Sequence of chain 1.D:
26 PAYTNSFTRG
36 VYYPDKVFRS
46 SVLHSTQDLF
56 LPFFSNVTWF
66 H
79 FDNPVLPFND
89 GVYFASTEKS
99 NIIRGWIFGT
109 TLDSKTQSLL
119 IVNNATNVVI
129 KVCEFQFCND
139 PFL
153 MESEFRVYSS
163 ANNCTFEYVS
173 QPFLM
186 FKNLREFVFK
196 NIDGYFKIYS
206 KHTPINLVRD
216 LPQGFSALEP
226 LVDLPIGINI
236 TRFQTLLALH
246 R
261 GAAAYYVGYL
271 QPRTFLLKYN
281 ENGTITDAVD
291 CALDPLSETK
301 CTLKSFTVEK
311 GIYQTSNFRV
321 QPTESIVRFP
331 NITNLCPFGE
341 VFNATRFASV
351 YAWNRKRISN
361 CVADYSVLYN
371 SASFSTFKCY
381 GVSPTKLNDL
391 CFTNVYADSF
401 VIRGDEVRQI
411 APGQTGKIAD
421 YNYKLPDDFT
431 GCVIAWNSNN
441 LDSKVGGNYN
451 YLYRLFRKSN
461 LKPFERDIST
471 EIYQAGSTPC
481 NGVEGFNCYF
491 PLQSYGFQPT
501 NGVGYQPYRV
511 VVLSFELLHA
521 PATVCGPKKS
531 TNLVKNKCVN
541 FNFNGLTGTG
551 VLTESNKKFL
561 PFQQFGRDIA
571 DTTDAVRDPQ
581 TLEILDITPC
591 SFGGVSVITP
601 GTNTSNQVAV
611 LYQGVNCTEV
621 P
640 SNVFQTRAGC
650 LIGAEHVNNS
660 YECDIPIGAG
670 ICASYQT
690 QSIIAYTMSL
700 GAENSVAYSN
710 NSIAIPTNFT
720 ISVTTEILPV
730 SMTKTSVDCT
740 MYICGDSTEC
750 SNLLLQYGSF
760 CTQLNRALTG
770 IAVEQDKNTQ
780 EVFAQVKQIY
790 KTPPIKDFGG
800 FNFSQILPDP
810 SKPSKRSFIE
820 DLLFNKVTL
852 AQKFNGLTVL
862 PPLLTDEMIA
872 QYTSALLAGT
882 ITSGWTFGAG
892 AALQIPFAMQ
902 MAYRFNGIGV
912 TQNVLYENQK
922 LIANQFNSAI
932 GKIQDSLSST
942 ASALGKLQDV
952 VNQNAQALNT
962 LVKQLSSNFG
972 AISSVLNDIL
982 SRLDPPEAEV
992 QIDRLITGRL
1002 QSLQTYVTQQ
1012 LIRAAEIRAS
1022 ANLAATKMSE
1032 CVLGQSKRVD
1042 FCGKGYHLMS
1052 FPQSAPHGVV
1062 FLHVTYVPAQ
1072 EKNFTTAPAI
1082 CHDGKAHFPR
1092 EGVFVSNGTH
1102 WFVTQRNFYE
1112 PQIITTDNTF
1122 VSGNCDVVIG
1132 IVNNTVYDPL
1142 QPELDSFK

Binding-site contacts:
Ligand atom O5 contacts residue ASN61 of chain 1.D at 2.3 Å (h-bond).
Ligand atom N2 contacts residue ASN61 of chain 1.D at 2.4 Å (h-bond).
Ligand atom C2 contacts residue ASN61 of chain 1.D at 2.5 Å.
Ligand atom C8 contacts residue ASN61 of chain 1.D at 3.4 Å.
Ligand atom C3 contacts residue ASN61 of chain 1.D at 3.9 Å.
Ligand atom C4 contacts residue ASN61 of chain 1.D at 4.2 Å.
Ligand atom C1 contacts residue TYR28 of chain 1.D at 4.1 Å (hydrophobic).
Ligand atom C7 contacts residue ASN61 of chain 1.D at 3.1 Å.
Ligand atom C5 contacts residue ASN61 of chain 1.D at 3.6 Å.
Ligand atom C8 contacts residue ASN30 of chain 1.D at 3.7 Å.
Ligand atom O7 contacts residue ASN61 of chain 1.D at 4.0 Å.
Ligand atom C1 contacts residue ASN61 of chain 1.D at 1.4 Å.

This protein binds this small molecule.
Small molecule (SMILES): CC(=O)N[C@@H]1[C@@H](O)[C@H](O)[C@@H](CO)O[C@H]1O